Binding-site contacts:
Ligand atom C6 contacts residue PRO77 of chain 1.B at 3.5 Å (hydrophobic).
Ligand atom O2 contacts residue LEU111 of chain 1.B at 3.5 Å.
Ligand atom CL1 contacts residue PRO77 of chain 1.B at 3.7 Å.
Ligand atom CL1 contacts residue LEU52 of chain 1.B at 3.9 Å.
Ligand atom CL1 contacts residue GLY53 of chain 1.B at 3.4 Å.
Ligand atom C4 contacts residue THR108 of chain 1.B at 3.6 Å.
Ligand atom O1 contacts residue TYR75 of chain 1.B at 3.6 Å.
Ligand atom C1 contacts residue SER113 of chain 1.B at 3.7 Å.
Ligand atom O1 contacts residue PRO77 of chain 1.B at 4.0 Å.
Ligand atom C2 contacts residue THR114 of chain 1.B at 4.1 Å.
Ligand atom C8 contacts residue PRO109 of chain 1.B at 3.5 Å (hydrophobic).
Ligand atom C4 contacts residue GLY53 of chain 1.B at 4.5 Å.
Ligand atom N1 contacts residue PRO109 of chain 1.B at 3.5 Å.
Ligand atom C4 contacts residue ASP76 of chain 1.B at 4.1 Å.
Ligand atom O1 contacts residue THR114 of chain 1.B at 3.9 Å.
Ligand atom O2 contacts residue PRO109 of chain 1.B at 3.9 Å.
Ligand atom CL1 contacts residue TYR75 of chain 1.B at 3.5 Å.
Ligand atom C1 contacts residue LEU111 of chain 1.B at 4.3 Å (hydrophobic).
Ligand atom C7 contacts residue SER113 of chain 1.B at 3.6 Å.
Ligand atom C5 contacts residue THR114 of chain 1.B at 4.4 Å.
Ligand atom C1 contacts residue THR114 of chain 1.B at 3.5 Å.
Ligand atom C1 contacts residue PRO77 of chain 1.B at 3.7 Å (hydrophobic).
Ligand atom C6 contacts residue THR114 of chain 1.B at 3.7 Å.
Ligand atom CL1 contacts residue THR108 of chain 1.B at 3.4 Å.
Ligand atom C6 contacts residue THR108 of chain 1.B at 4.2 Å.
Ligand atom C3 contacts residue THR108 of chain 1.B at 4.4 Å.
Ligand atom C8 contacts residue LEU111 of chain 1.B at 4.4 Å (hydrophobic).
Ligand atom C6 contacts residue TYR75 of chain 1.B at 4.4 Å (hydrophobic).
Ligand atom C3 contacts residue PRO77 of chain 1.B at 4.1 Å (hydrophobic).
Ligand atom C4 contacts residue PRO77 of chain 1.B at 3.6 Å (hydrophobic).
Ligand atom C7 contacts residue TYR75 of chain 1.B at 4.0 Å (hydrophobic).
Ligand atom C7 contacts residue LEU117 of chain 1.B at 4.1 Å (hydrophobic).
Ligand atom CL1 contacts residue ASP76 of chain 1.B at 4.0 Å.
Ligand atom C2 contacts residue PRO77 of chain 1.B at 3.9 Å (hydrophobic).
Ligand atom C5 contacts residue THR108 of chain 1.B at 3.5 Å.
Ligand atom C2 contacts residue LEU111 of chain 1.B at 3.8 Å (hydrophobic).
Ligand atom C7 contacts residue THR114 of chain 1.B at 4.0 Å.
Ligand atom C5 contacts residue PRO77 of chain 1.B at 3.3 Å (hydrophobic).
Ligand atom C3 contacts residue PRO109 of chain 1.B at 4.0 Å (hydrophobic).
Ligand atom C9 contacts residue PRO109 of chain 1.B at 3.5 Å (hydrophobic).

Sequence of chain 1.B:
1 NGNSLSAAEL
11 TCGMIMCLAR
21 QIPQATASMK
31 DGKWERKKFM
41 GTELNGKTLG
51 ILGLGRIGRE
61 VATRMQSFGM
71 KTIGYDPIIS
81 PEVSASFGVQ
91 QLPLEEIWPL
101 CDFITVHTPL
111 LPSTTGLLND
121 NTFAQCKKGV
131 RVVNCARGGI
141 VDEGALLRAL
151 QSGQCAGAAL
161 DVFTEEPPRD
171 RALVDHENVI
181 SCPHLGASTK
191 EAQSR

The small molecule below binds the protein below.
Small molecule (SMILES): COc1ccc(NC(C)=O)cc1Cl